Binding-site contacts:
Ligand atom N1 contacts residue GLU325 of chain 1.A at 2.6 Å (salt-bridge).
Ligand atom S contacts residue TRP320 of chain 1.A at 4.1 Å.
Ligand atom S contacts residue GLY319 of chain 1.A at 4.2 Å.
Ligand atom C3 contacts residue HEM1 of chain 1.F at 3.7 Å.
Ligand atom C3 contacts residue GLN211 of chain 1.A at 4.2 Å.
Ligand atom N1 contacts residue TRP320 of chain 1.A at 2.9 Å (h-bond).
Ligand atom S contacts residue PRO298 of chain 1.A at 4.1 Å.
Ligand atom C1' contacts residue VAL300 of chain 1.A at 4.3 Å (hydrophobic).
Ligand atom N1 contacts residue HEM1 of chain 1.F at 3.5 Å.
Ligand atom S contacts residue HEM1 of chain 1.F at 3.4 Å (h-bond).
Ligand atom N2 contacts residue GLU325 of chain 1.A at 2.6 Å (salt-bridge).
Ligand atom C6 contacts residue HEM1 of chain 1.F at 3.6 Å.
Ligand atom C contacts residue PRO298 of chain 1.A at 3.9 Å (hydrophobic).
Ligand atom C2' contacts residue PRO298 of chain 1.A at 3.8 Å (hydrophobic).
Ligand atom N1 contacts residue PRO298 of chain 1.A at 4.0 Å.
Ligand atom C contacts residue GLU325 of chain 1.A at 3.4 Å.
Ligand atom N1 contacts residue MET322 of chain 1.A at 4.1 Å.
Ligand atom C4 contacts residue VAL300 of chain 1.A at 3.4 Å (hydrophobic).
Ligand atom C5 contacts residue HEM1 of chain 1.F at 3.6 Å.
Ligand atom C6 contacts residue VAL300 of chain 1.A at 4.0 Å (hydrophobic).
Ligand atom C2 contacts residue GLU325 of chain 1.A at 3.4 Å.
Ligand atom N2 contacts residue HEM1 of chain 1.F at 4.2 Å.
Ligand atom C2' contacts residue GLY319 of chain 1.A at 3.9 Å.
Ligand atom C4 contacts residue HEM1 of chain 1.F at 4.1 Å.
Ligand atom C3 contacts residue VAL300 of chain 1.A at 3.9 Å (hydrophobic).
Ligand atom C2' contacts residue VAL300 of chain 1.A at 3.9 Å (hydrophobic).
Ligand atom C contacts residue HEM1 of chain 1.F at 3.9 Å.
Ligand atom C1' contacts residue PRO298 of chain 1.A at 3.1 Å (hydrophobic).
Ligand atom N1 contacts residue TYR321 of chain 1.A at 3.6 Å.
Ligand atom C2 contacts residue HEM1 of chain 1.F at 3.8 Å.
Ligand atom C1' contacts residue GLY319 of chain 1.A at 3.7 Å.
Ligand atom N2 contacts residue PRO298 of chain 1.A at 4.0 Å.
Ligand atom C2' contacts residue HEM1 of chain 1.F at 3.7 Å.
Ligand atom C contacts residue TRP320 of chain 1.A at 3.9 Å (hydrophobic).
Ligand atom C2' contacts residue SER318 of chain 1.A at 3.8 Å.
Ligand atom C1' contacts residue SER318 of chain 1.A at 4.1 Å.
Ligand atom C1 contacts residue HEM1 of chain 1.F at 3.7 Å.
Ligand atom C5 contacts residue VAL300 of chain 1.A at 3.4 Å (hydrophobic).
Ligand atom C1 contacts residue GLU325 of chain 1.A at 3.3 Å.
Ligand atom C2' contacts residue PHE317 of chain 1.A at 3.4 Å (hydrophobic).

Sequence of chain 1.A:
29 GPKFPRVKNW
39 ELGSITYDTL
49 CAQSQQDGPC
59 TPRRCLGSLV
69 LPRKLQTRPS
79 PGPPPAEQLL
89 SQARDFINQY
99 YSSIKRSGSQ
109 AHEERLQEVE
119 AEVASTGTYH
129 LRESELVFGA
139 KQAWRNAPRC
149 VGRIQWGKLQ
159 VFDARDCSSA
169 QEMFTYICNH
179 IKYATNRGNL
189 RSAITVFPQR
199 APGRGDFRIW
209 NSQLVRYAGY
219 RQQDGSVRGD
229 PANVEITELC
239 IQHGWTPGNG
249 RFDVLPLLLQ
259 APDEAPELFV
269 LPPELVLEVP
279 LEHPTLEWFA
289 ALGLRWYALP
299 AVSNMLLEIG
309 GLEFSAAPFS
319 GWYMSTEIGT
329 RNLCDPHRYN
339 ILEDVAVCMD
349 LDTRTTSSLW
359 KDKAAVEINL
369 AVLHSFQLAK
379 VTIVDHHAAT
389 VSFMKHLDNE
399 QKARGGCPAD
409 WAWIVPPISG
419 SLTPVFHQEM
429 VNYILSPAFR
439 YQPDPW

This protein binds this small molecule.
Small molecule (SMILES): CCSC(N)=Nc1ccccc1